Binding-site contacts:
Ligand atom C5 contacts residue TYR28 of chain 16.A at 3.8 Å (hydrophobic).
Ligand atom O1 contacts residue ARG59 of chain 16.A at 3.2 Å.
Ligand atom C5 contacts residue 2MY1 of chain 9.H at 1.4 Å.
Ligand atom C1 contacts residue ARG59 of chain 9.A at 4.2 Å.
Ligand atom C3 contacts residue 2MY1 of chain 9.H at 1.2 Å.
Ligand atom C2 contacts residue 2MY1 of chain 9.H at 0.2 Å.
Ligand atom C6 contacts residue SER27 of chain 16.A at 3.5 Å.
Ligand atom C4 contacts residue LEU81 of chain 9.A at 4.1 Å (hydrophobic).
Ligand atom C6 contacts residue 2MY1 of chain 9.H at 1.7 Å.
Ligand atom C5 contacts residue SER27 of chain 16.A at 3.6 Å.
Ligand atom C3 contacts residue LEU81 of chain 9.A at 3.6 Å (hydrophobic).
Ligand atom O1 contacts residue ARG59 of chain 9.A at 3.3 Å.
Ligand atom C1 contacts residue ARG59 of chain 16.A at 4.3 Å.
Ligand atom C8 contacts residue SER27 of chain 16.A at 3.2 Å.
Ligand atom C7 contacts residue SER27 of chain 9.A at 4.3 Å.
Ligand atom C8 contacts residue ARG59 of chain 16.A at 3.3 Å.
Ligand atom C7 contacts residue 2MY1 of chain 9.H at 1.1 Å.
Ligand atom C6 contacts residue ARG59 of chain 9.A at 4.3 Å.
Ligand atom C1 contacts residue 2MY1 of chain 9.H at 1.1 Å.
Ligand atom C5 contacts residue LEU31 of chain 16.A at 4.2 Å (hydrophobic).
Ligand atom C3 contacts residue LEU81 of chain 16.A at 3.9 Å (hydrophobic).
Ligand atom C4 contacts residue 2MY1 of chain 9.H at 1.1 Å.
Ligand atom O1 contacts residue 2MY1 of chain 9.H at 0.5 Å (h-bond).
Ligand atom C8 contacts residue 2MY1 of chain 9.H at 2.3 Å.
Ligand atom C4 contacts residue TYR28 of chain 16.A at 3.7 Å (hydrophobic).
Ligand atom C8 contacts residue ARG59 of chain 9.A at 3.6 Å.
Ligand atom C1 contacts residue SER27 of chain 16.A at 4.4 Å.
Ligand atom C4 contacts residue LEU24 of chain 16.A at 4.3 Å (hydrophobic).

Sequence of chain 16.A:
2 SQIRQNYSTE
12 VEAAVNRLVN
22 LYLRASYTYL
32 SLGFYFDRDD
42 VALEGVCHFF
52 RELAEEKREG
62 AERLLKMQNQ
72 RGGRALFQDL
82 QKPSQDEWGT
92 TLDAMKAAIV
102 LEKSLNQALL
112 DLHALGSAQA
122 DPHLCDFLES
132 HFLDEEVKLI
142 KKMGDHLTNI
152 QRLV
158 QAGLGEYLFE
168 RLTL

The protein below binds the small molecule below.
Small molecule (SMILES): Cc1cccc(C)c1O

Sequence of chain 9.A:
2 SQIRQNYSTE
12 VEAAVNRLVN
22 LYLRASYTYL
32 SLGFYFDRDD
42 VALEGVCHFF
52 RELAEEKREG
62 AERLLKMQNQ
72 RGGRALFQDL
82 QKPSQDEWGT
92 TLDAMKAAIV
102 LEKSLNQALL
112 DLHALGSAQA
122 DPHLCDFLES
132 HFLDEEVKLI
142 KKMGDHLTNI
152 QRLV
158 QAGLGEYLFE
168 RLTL